The small molecule below binds the protein below.
Small molecule (SMILES): CC(=O)N[C@@H]1[C@@H](O)[C@H](O)[C@@H](CO)O[C@H]1O

Sequence of chain 1.B:
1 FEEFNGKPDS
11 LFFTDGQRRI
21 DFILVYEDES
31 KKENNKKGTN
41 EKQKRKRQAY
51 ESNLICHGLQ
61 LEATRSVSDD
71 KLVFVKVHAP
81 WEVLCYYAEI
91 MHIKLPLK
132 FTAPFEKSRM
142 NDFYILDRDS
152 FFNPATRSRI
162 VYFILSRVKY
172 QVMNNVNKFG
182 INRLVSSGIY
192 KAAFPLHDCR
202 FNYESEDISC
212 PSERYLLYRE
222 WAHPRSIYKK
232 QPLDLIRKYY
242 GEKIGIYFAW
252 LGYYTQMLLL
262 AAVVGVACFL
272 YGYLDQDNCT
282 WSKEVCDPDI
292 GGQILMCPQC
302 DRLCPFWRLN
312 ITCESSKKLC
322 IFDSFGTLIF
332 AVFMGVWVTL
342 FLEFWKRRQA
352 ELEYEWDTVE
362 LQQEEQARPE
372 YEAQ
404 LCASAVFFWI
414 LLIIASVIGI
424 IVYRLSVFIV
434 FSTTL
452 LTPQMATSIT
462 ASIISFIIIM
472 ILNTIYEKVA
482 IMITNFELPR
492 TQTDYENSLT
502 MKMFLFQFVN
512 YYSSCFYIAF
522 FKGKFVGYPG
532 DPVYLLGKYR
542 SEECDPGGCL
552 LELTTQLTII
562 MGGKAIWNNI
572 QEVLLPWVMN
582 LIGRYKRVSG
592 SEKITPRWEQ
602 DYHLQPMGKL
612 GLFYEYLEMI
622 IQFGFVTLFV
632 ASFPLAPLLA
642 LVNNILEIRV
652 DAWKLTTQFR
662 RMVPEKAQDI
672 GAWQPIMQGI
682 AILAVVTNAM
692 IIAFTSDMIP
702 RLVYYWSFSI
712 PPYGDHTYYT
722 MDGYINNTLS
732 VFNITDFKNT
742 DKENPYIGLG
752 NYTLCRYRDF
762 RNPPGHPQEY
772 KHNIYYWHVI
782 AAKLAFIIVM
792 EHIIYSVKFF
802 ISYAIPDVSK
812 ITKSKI

Binding-site contacts:
Ligand atom C8 contacts residue ASN311 of chain 1.B at 4.0 Å.
Ligand atom C1 contacts residue PRO289 of chain 1.B at 3.7 Å (hydrophobic).
Ligand atom C7 contacts residue ASN311 of chain 1.B at 4.2 Å.
Ligand atom O6 contacts residue PRO289 of chain 1.B at 2.4 Å (h-bond).
Ligand atom O5 contacts residue ASN311 of chain 1.B at 2.4 Å (h-bond).
Ligand atom C6 contacts residue ARG309 of chain 1.B at 3.6 Å.
Ligand atom O4 contacts residue ARG309 of chain 1.B at 4.5 Å.
Ligand atom C1 contacts residue ASN311 of chain 1.B at 1.4 Å.
Ligand atom N2 contacts residue ASN311 of chain 1.B at 3.0 Å (h-bond).
Ligand atom O5 contacts residue GLY293 of chain 1.B at 3.9 Å.
Ligand atom C6 contacts residue ASN311 of chain 1.B at 4.3 Å.
Ligand atom C2 contacts residue ASN311 of chain 1.B at 2.6 Å.
Ligand atom O5 contacts residue PRO289 of chain 1.B at 3.1 Å.
Ligand atom C6 contacts residue GLN294 of chain 1.B at 4.1 Å.
Ligand atom O6 contacts residue GLN294 of chain 1.B at 3.8 Å.
Ligand atom C5 contacts residue GLY293 of chain 1.B at 4.4 Å.
Ligand atom C5 contacts residue ARG309 of chain 1.B at 4.0 Å.
Ligand atom C5 contacts residue ASN311 of chain 1.B at 3.1 Å.
Ligand atom C6 contacts residue PRO289 of chain 1.B at 3.6 Å (hydrophobic).
Ligand atom C2 contacts residue PRO289 of chain 1.B at 4.4 Å (hydrophobic).
Ligand atom C3 contacts residue ASN311 of chain 1.B at 3.4 Å.
Ligand atom C1 contacts residue GLY293 of chain 1.B at 4.0 Å.
Ligand atom C5 contacts residue PRO289 of chain 1.B at 4.3 Å (hydrophobic).
Ligand atom C4 contacts residue ASN311 of chain 1.B at 3.8 Å.